The small molecule below binds the protein below.
Small molecule (SMILES): CC(=O)N[C@@H]1[C@@H](O)[C@H](O)[C@@H](CO)O[C@H]1O

Sequence of chain 1.B:
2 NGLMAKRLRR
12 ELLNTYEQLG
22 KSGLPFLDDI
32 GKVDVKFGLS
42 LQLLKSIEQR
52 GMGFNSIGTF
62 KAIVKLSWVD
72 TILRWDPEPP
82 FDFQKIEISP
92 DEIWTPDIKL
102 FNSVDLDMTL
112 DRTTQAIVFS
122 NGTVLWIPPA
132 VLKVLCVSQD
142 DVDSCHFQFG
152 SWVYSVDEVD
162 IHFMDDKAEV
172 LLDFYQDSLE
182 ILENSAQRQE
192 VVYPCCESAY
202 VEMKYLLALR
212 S

Binding-site contacts:
Ligand atom C3 contacts residue THR124 of chain 1.B at 4.2 Å.
Ligand atom C1 contacts residue PHE120 of chain 1.B at 4.3 Å (hydrophobic).
Ligand atom C2 contacts residue ASN122 of chain 1.B at 2.4 Å.
Ligand atom C2 contacts residue THR124 of chain 1.B at 3.7 Å.
Ligand atom C4 contacts residue ASN122 of chain 1.B at 4.2 Å.
Ligand atom C1 contacts residue THR124 of chain 1.B at 3.6 Å.
Ligand atom C5 contacts residue PHE120 of chain 1.B at 4.0 Å (hydrophobic).
Ligand atom N2 contacts residue ASN122 of chain 1.B at 2.9 Å (h-bond).
Ligand atom C7 contacts residue THR124 of chain 1.B at 3.8 Å.
Ligand atom C8 contacts residue THR124 of chain 1.B at 3.8 Å.
Ligand atom C7 contacts residue ASN122 of chain 1.B at 3.6 Å.
Ligand atom C8 contacts residue VAL70 of chain 1.B at 4.3 Å (hydrophobic).
Ligand atom N2 contacts residue THR124 of chain 1.B at 2.9 Å (h-bond).
Ligand atom C3 contacts residue ASN122 of chain 1.B at 3.8 Å.
Ligand atom C1 contacts residue ASN122 of chain 1.B at 1.4 Å.
Ligand atom O7 contacts residue ASN122 of chain 1.B at 3.9 Å.
Ligand atom C5 contacts residue ASN122 of chain 1.B at 3.7 Å.
Ligand atom C6 contacts residue PHE120 of chain 1.B at 3.7 Å (hydrophobic).
Ligand atom O5 contacts residue PHE120 of chain 1.B at 4.0 Å.
Ligand atom O5 contacts residue ASN122 of chain 1.B at 2.4 Å (h-bond).